Sequence of chain 3.A:
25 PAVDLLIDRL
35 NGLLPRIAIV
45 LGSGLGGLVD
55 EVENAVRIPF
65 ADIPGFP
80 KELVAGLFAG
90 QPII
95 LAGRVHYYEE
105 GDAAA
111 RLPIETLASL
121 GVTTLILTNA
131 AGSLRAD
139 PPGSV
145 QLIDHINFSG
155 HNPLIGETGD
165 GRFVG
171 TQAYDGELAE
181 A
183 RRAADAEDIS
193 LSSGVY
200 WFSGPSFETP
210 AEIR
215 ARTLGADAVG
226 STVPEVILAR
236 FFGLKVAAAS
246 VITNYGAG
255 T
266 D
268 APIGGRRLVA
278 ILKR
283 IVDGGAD

This small molecule binds to this protein.
Small molecule (SMILES): O=c1[nH]cnc2nc[nH]c12

Binding-site contacts:
Ligand atom C8 contacts residue ALA131 of chain 3.A at 3.7 Å (hydrophobic).
Ligand atom O6 contacts residue GLU207 of chain 3.A at 3.8 Å.
Ligand atom C6 contacts residue GLU207 of chain 3.A at 3.7 Å.
Ligand atom C2 contacts residue PHE206 of chain 3.A at 4.0 Å (hydrophobic).
Ligand atom C6 contacts residue VAL223 of chain 3.A at 4.0 Å (hydrophobic).
Ligand atom C2 contacts residue GLU207 of chain 3.A at 3.3 Å.
Ligand atom C4 contacts residue GLY132 of chain 3.A at 4.2 Å.
Ligand atom C2 contacts residue VAL223 of chain 3.A at 4.0 Å (hydrophobic).
Ligand atom O6 contacts residue ASN249 of chain 3.A at 2.9 Å (h-bond).
Ligand atom C5 contacts residue ALA131 of chain 3.A at 4.0 Å (hydrophobic).
Ligand atom C4 contacts residue PHE206 of chain 3.A at 4.1 Å (hydrophobic).
Ligand atom C6 contacts residue ASN249 of chain 3.A at 3.8 Å.
Ligand atom O6 contacts residue VAL223 of chain 3.A at 4.0 Å.
Ligand atom N7 contacts residue GLY132 of chain 3.A at 3.4 Å (h-bond).
Ligand atom C4 contacts residue VAL223 of chain 3.A at 4.1 Å (hydrophobic).
Ligand atom C2 contacts residue GLY224 of chain 3.A at 3.8 Å.
Ligand atom N3 contacts residue MSE225 of chain 3.A at 3.7 Å.
Ligand atom C6 contacts residue PHE206 of chain 3.A at 3.9 Å (hydrophobic).
Ligand atom C8 contacts residue THR248 of chain 3.A at 3.4 Å.
Ligand atom C5 contacts residue GLY132 of chain 3.A at 3.5 Å.
Ligand atom C6 contacts residue GLY132 of chain 3.A at 3.8 Å.
Ligand atom N3 contacts residue GLY224 of chain 3.A at 3.6 Å.
Ligand atom N7 contacts residue ASN249 of chain 3.A at 2.7 Å (h-bond).
Ligand atom N1 contacts residue PHE206 of chain 3.A at 3.7 Å.
Ligand atom C5 contacts residue PHE206 of chain 3.A at 4.0 Å (hydrophobic).
Ligand atom N7 contacts residue THR248 of chain 3.A at 3.5 Å (h-bond).
Ligand atom N1 contacts residue GLU207 of chain 3.A at 2.8 Å (salt-bridge).
Ligand atom C8 contacts residue GLY132 of chain 3.A at 4.0 Å.
Ligand atom C2 contacts residue MSE225 of chain 3.A at 3.7 Å.
Ligand atom N9 contacts residue ALA131 of chain 3.A at 4.1 Å.
Ligand atom N7 contacts residue ALA131 of chain 3.A at 3.5 Å.
Ligand atom N3 contacts residue PHE206 of chain 3.A at 4.2 Å.
Ligand atom C8 contacts residue ASN249 of chain 3.A at 3.6 Å.
Ligand atom C8 contacts residue ALA130 of chain 3.A at 3.8 Å (hydrophobic).
Ligand atom C5 contacts residue ASN249 of chain 3.A at 3.6 Å.
Ligand atom N3 contacts residue VAL223 of chain 3.A at 4.0 Å.
Ligand atom N9 contacts residue ALA130 of chain 3.A at 3.6 Å.
Ligand atom O6 contacts residue GLY132 of chain 3.A at 3.6 Å.
Ligand atom C5 contacts residue VAL223 of chain 3.A at 4.1 Å (hydrophobic).
Ligand atom N1 contacts residue VAL223 of chain 3.A at 3.6 Å.